Sequence of chain 1.A:
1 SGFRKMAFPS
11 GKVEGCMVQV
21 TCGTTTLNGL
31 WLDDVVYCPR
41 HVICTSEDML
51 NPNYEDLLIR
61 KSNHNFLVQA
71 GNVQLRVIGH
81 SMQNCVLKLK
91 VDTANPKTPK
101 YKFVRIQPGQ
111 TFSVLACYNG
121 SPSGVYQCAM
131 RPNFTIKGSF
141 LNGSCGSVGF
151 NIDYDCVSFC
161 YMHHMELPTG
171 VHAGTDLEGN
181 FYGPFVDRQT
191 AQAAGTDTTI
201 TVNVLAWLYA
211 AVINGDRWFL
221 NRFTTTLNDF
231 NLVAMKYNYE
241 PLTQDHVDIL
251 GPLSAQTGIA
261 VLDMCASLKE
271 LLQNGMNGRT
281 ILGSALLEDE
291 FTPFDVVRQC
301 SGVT

This protein binds this small molecule.
Small molecule (SMILES): CNC(=O)[C@H](O)[C@H](C[C@@H]1CCNC1=O)NC(=O)[C@@H]1[C@@H]2[C@H](CN1C(=O)[C@@H](NC(=O)NC(C)(C)C)C(C)(C)C)C2(C)C

Binding-site contacts:
Ligand atom C9 contacts residue CYS145 of chain 1.A at 2.8 Å (hydrophobic).
Ligand atom O4 contacts residue CYS145 of chain 1.A at 2.7 Å (h-bond).
Ligand atom C16 contacts residue PRO168 of chain 1.A at 3.6 Å (hydrophobic).
Ligand atom C22 contacts residue GLU166 of chain 1.A at 3.6 Å.
Ligand atom N6 contacts residue PHE140 of chain 1.A at 3.2 Å (h-bond).
Ligand atom O3 contacts residue GLN189 of chain 1.A at 3.5 Å.
Ligand atom O6 contacts residue HIS163 of chain 1.A at 2.8 Å (h-bond).
Ligand atom C25 contacts residue ASN142 of chain 1.A at 3.4 Å.
Ligand atom C13 contacts residue GLU166 of chain 1.A at 3.5 Å.
Ligand atom C28 contacts residue HIS41 of chain 1.A at 3.6 Å.
Ligand atom N2 contacts residue GLU166 of chain 1.A at 2.9 Å (salt-bridge).
Ligand atom C17 contacts residue THR190 of chain 1.A at 3.3 Å.
Ligand atom O2 contacts residue MET165 of chain 1.A at 3.5 Å.
Ligand atom N6 contacts residue GLU166 of chain 1.A at 3.4 Å (salt-bridge).
Ligand atom C19 contacts residue GLY143 of chain 1.A at 3.2 Å.
Ligand atom C18 contacts residue CYS145 of chain 1.A at 1.8 Å (hydrophobic).
Ligand atom O4 contacts residue ASN142 of chain 1.A at 3.6 Å.
Ligand atom C27 contacts residue MET165 of chain 1.A at 3.6 Å (hydrophobic).
Ligand atom N3 contacts residue HIS164 of chain 1.A at 2.8 Å (h-bond).
Ligand atom O4 contacts residue GLY143 of chain 1.A at 2.6 Å (h-bond).
Ligand atom O2 contacts residue GLU166 of chain 1.A at 3.0 Å (salt-bridge).
Ligand atom O4 contacts residue SER144 of chain 1.A at 2.7 Å (h-bond).
Ligand atom C15 contacts residue THR190 of chain 1.A at 3.0 Å.
Ligand atom O5 contacts residue CYS145 of chain 1.A at 2.6 Å (h-bond).
Ligand atom C9 contacts residue HIS164 of chain 1.A at 3.6 Å.
Ligand atom C28 contacts residue MET49 of chain 1.A at 3.3 Å (hydrophobic).
Ligand atom N4 contacts residue GLU166 of chain 1.A at 3.3 Å (salt-bridge).
Ligand atom N3 contacts residue CYS145 of chain 1.A at 3.1 Å (h-bond).
Ligand atom O5 contacts residue HIS41 of chain 1.A at 2.8 Å (h-bond).
Ligand atom C25 contacts residue GLY143 of chain 1.A at 3.6 Å.
Ligand atom C16 contacts residue GLN192 of chain 1.A at 3.1 Å.
Ligand atom N5 contacts residue GLY143 of chain 1.A at 3.2 Å (h-bond).
Ligand atom C2 contacts residue MET49 of chain 1.A at 3.5 Å (hydrophobic).
Ligand atom C3 contacts residue GLN189 of chain 1.A at 3.5 Å.
Ligand atom O4 contacts residue LEU141 of chain 1.A at 3.6 Å (h-bond).
Ligand atom C4 contacts residue HIS164 of chain 1.A at 3.6 Å.
Ligand atom C20 contacts residue CYS145 of chain 1.A at 3.2 Å (hydrophobic).
Ligand atom C17 contacts residue GLN192 of chain 1.A at 3.4 Å.
Ligand atom C19 contacts residue CYS145 of chain 1.A at 2.8 Å (hydrophobic).
Ligand atom O6 contacts residue PHE140 of chain 1.A at 3.4 Å.